Binding-site contacts:
Ligand atom C5 contacts residue SER550 of chain 1.A at 3.3 Å.
Ligand atom C8 contacts residue VAL570 of chain 1.A at 3.9 Å (hydrophobic).
Ligand atom C7 contacts residue NAG1 of chain 1.E at 4.0 Å.
Ligand atom C3 contacts residue NAG1 of chain 1.E at 3.9 Å.
Ligand atom C8 contacts residue ASP572 of chain 1.A at 3.9 Å.
Ligand atom O6 contacts residue ALA501 of chain 1.A at 4.5 Å.
Ligand atom O6 contacts residue GLY525 of chain 1.A at 4.2 Å.
Ligand atom C5 contacts residue ASN548 of chain 1.A at 3.7 Å.
Ligand atom N2 contacts residue ASP572 of chain 1.A at 3.0 Å (salt-bridge).
Ligand atom N2 contacts residue ASN548 of chain 1.A at 2.8 Å (h-bond).
Ligand atom C5 contacts residue NAG1 of chain 1.E at 4.1 Å.
Ligand atom C6 contacts residue CYS551 of chain 1.A at 4.2 Å (hydrophobic).
Ligand atom O5 contacts residue GLY525 of chain 1.A at 4.2 Å.
Ligand atom C8 contacts residue NAG1 of chain 1.E at 3.8 Å.
Ligand atom O5 contacts residue ASN523 of chain 1.A at 4.3 Å.
Ligand atom C3 contacts residue ASN548 of chain 1.A at 3.8 Å.
Ligand atom O7 contacts residue NAG1 of chain 1.E at 4.3 Å.
Ligand atom C6 contacts residue GLU526 of chain 1.A at 3.1 Å.
Ligand atom C7 contacts residue ASN548 of chain 1.A at 3.6 Å.
Ligand atom C4 contacts residue ASN548 of chain 1.A at 4.2 Å.
Ligand atom O6 contacts residue GLU526 of chain 1.A at 2.6 Å (salt-bridge).
Ligand atom C4 contacts residue NAG1 of chain 1.E at 4.4 Å.
Ligand atom C1 contacts residue SER550 of chain 1.A at 3.4 Å.
Ligand atom O5 contacts residue SER550 of chain 1.A at 3.1 Å (h-bond).
Ligand atom O3 contacts residue NAG1 of chain 1.E at 3.3 Å (h-bond).
Ligand atom C5 contacts residue GLU526 of chain 1.A at 4.5 Å.
Ligand atom C7 contacts residue ASP572 of chain 1.A at 3.9 Å.
Ligand atom C1 contacts residue ASN548 of chain 1.A at 1.5 Å.
Ligand atom O4 contacts residue GLU526 of chain 1.A at 4.4 Å.
Ligand atom C2 contacts residue ASN548 of chain 1.A at 2.4 Å.
Ligand atom O4 contacts residue NAG1 of chain 1.E at 4.4 Å.
Ligand atom C6 contacts residue SER550 of chain 1.A at 3.8 Å.
Ligand atom N2 contacts residue NAG1 of chain 1.E at 3.9 Å.
Ligand atom O5 contacts residue ASN548 of chain 1.A at 2.4 Å (h-bond).
Ligand atom C2 contacts residue ASP572 of chain 1.A at 3.8 Å.
Ligand atom O7 contacts residue ASN548 of chain 1.A at 4.2 Å.
Ligand atom C1 contacts residue ASP572 of chain 1.A at 3.7 Å.
Ligand atom C3 contacts residue ASP572 of chain 1.A at 4.1 Å.
Ligand atom C6 contacts residue GLY525 of chain 1.A at 4.3 Å.

Sequence of chain 1.A:
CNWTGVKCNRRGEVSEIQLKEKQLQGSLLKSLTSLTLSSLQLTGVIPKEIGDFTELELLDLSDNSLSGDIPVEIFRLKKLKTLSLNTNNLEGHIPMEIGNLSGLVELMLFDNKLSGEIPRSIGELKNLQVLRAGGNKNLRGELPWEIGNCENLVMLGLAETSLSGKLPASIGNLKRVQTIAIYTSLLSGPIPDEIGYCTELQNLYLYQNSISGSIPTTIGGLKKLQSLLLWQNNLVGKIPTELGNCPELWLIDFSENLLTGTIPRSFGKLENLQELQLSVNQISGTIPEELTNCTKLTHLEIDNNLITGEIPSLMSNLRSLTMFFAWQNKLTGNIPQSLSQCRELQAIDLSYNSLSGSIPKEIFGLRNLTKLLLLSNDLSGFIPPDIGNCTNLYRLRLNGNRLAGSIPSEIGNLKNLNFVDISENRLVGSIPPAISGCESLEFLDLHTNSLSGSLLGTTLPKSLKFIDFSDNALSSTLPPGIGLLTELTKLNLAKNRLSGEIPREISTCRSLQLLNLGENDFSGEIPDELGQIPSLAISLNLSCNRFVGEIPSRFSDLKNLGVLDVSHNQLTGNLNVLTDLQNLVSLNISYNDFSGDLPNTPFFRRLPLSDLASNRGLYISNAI

The small molecule below binds the protein below.
Small molecule (SMILES): CC(=O)N[C@@H]1[C@@H](O)[C@H](O)[C@@H](CO)O[C@H]1O